Sequence of chain 1.B:
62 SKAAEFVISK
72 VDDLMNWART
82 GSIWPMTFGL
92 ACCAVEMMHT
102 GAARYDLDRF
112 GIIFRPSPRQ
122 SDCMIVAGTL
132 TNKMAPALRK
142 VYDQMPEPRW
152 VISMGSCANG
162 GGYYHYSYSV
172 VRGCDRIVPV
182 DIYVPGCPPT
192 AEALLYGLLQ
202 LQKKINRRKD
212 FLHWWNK

The protein below binds the small molecule below.
Small molecule (SMILES): COC1=C(OC)C(=O)C(C/C=C(\C)CC/C=C(\C)CC/C=C(\C)CC/C=C(/C)CC/C=C(\C)CC/C=C(\C)CC/C=C(\C)CC/C=C(/C)CCC=C(C)C)=C(C)C1=O

Sequence of chain 1.H:
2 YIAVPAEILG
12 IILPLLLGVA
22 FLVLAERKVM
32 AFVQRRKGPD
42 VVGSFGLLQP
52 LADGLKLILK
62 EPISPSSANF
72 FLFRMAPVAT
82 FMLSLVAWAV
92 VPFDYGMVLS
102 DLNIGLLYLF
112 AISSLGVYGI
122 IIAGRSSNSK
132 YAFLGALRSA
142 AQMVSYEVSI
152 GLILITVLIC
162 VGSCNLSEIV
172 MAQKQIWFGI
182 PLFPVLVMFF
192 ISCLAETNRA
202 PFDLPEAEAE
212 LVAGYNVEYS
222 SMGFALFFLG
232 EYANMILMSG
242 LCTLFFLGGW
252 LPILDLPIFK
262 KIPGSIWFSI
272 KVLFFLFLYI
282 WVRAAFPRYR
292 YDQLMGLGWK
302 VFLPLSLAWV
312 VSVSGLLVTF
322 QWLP

Sequence of chain 1.A:
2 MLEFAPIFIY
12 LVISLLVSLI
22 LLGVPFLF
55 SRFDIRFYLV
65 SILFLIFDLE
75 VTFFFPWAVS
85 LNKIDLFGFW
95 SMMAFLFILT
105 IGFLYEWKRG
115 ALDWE

Binding-site contacts:
Ligand atom C1 contacts residue VAL24 of chain 1.H at 3.4 Å (hydrophobic).
Ligand atom C7 contacts residue ASP54 of chain 1.H at 3.4 Å.
Ligand atom C25 contacts residue VAL25 of chain 1.A at 3.7 Å (hydrophobic).
Ligand atom C5 contacts residue TRP85 of chain 1.B at 3.7 Å (hydrophobic).
Ligand atom C20 contacts residue LEU52 of chain 1.H at 3.4 Å (hydrophobic).
Ligand atom O5 contacts residue LEU58 of chain 1.H at 3.9 Å.
Ligand atom O4 contacts residue PHE229 of chain 1.H at 3.0 Å.
Ligand atom O4 contacts residue PHE225 of chain 1.H at 3.5 Å.
Ligand atom C12 contacts residue LEU230 of chain 1.H at 4.0 Å (hydrophobic).
Ligand atom C15 contacts residue ALA21 of chain 1.H at 3.6 Å (hydrophobic).
Ligand atom C3M contacts residue ARG116 of chain 1.B at 3.6 Å.
Ligand atom C1 contacts residue ASP54 of chain 1.H at 3.7 Å.
Ligand atom O3 contacts residue PHE229 of chain 1.H at 3.5 Å.
Ligand atom C15 contacts residue LEU17 of chain 1.H at 3.5 Å (hydrophobic).
Ligand atom O2 contacts residue VAL24 of chain 1.H at 3.4 Å.
Ligand atom C4M contacts residue ARG116 of chain 1.B at 3.0 Å.
Ligand atom C23 contacts residue ILE59 of chain 1.H at 3.4 Å (hydrophobic).
Ligand atom C4 contacts residue PHE229 of chain 1.H at 3.4 Å (hydrophobic).
Ligand atom C10 contacts residue PRO51 of chain 1.H at 3.1 Å (hydrophobic).
Ligand atom C4 contacts residue TRP85 of chain 1.B at 3.9 Å (hydrophobic).
Ligand atom C3 contacts residue PHE229 of chain 1.H at 3.5 Å (hydrophobic).
Ligand atom C4M contacts residue PHE225 of chain 1.H at 3.3 Å (hydrophobic).
Ligand atom C1M contacts residue ARG28 of chain 1.H at 3.3 Å.
Ligand atom O4 contacts residue TRP85 of chain 1.B at 4.0 Å.
Ligand atom C21 contacts residue ILE59 of chain 1.H at 3.5 Å (hydrophobic).
Ligand atom C1 contacts residue ARG28 of chain 1.H at 4.0 Å.
Ligand atom C2 contacts residue ARG28 of chain 1.H at 4.0 Å.
Ligand atom C4M contacts residue PHE229 of chain 1.H at 3.2 Å (hydrophobic).
Ligand atom C2 contacts residue VAL24 of chain 1.H at 3.3 Å (hydrophobic).
Ligand atom C1M contacts residue VAL24 of chain 1.H at 3.6 Å (hydrophobic).
Ligand atom C10 contacts residue ALA21 of chain 1.H at 4.0 Å (hydrophobic).
Ligand atom O2 contacts residue ARG28 of chain 1.H at 3.0 Å.
Ligand atom C22 contacts residue ILE59 of chain 1.H at 4.0 Å (hydrophobic).
Ligand atom C3 contacts residue VAL24 of chain 1.H at 4.0 Å (hydrophobic).
Ligand atom C11 contacts residue GLY55 of chain 1.H at 3.9 Å.
Ligand atom C13 contacts residue LEU230 of chain 1.H at 3.9 Å (hydrophobic).
Ligand atom C1M contacts residue ASP54 of chain 1.H at 3.0 Å.
Ligand atom C5 contacts residue PHE229 of chain 1.H at 4.0 Å (hydrophobic).
Ligand atom O5 contacts residue TRP85 of chain 1.B at 3.6 Å.
Ligand atom C3M contacts residue ILE114 of chain 1.B at 3.4 Å (hydrophobic).